The protein below binds the small molecule below.
Small molecule (SMILES): CC(=O)N[C@H]1[C@H](O[C@H]2[C@H](O)[C@@H](NC(C)=O)CO[C@@H]2CO)O[C@H](CO)[C@@H](O)[C@@H]1O

Sequence of chain 1.C:
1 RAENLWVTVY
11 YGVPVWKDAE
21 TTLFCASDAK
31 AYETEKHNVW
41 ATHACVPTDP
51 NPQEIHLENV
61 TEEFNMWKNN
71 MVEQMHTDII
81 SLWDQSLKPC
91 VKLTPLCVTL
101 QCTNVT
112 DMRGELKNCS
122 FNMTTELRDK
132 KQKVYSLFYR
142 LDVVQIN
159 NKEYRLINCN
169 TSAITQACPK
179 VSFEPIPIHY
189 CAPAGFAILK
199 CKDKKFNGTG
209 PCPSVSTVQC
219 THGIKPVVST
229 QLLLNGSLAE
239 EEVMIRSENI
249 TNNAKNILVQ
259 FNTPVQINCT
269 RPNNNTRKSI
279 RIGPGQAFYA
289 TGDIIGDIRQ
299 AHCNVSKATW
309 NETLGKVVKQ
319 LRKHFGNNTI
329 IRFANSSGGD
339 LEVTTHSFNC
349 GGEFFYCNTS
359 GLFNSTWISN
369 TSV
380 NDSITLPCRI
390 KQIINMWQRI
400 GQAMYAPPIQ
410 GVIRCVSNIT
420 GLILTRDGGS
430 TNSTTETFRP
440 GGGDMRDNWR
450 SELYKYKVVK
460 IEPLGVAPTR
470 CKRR

Binding-site contacts:
Ligand atom C7 contacts residue ASN233 of chain 1.C at 4.2 Å.
Ligand atom C4 contacts residue ASN417 of chain 1.C at 4.2 Å.
Ligand atom C3 contacts residue ASN417 of chain 1.C at 3.8 Å.
Ligand atom O5 contacts residue ASN417 of chain 1.C at 2.4 Å (h-bond).
Ligand atom O7 contacts residue LYS223 of chain 1.C at 4.2 Å.
Ligand atom C2 contacts residue ASN417 of chain 1.C at 2.4 Å.
Ligand atom O6 contacts residue PRO262 of chain 1.C at 4.2 Å.
Ligand atom N2 contacts residue ASN233 of chain 1.C at 4.5 Å.
Ligand atom C8 contacts residue ASN233 of chain 1.C at 3.2 Å.
Ligand atom O5 contacts residue PRO262 of chain 1.C at 3.6 Å.
Ligand atom C8 contacts residue LYS223 of chain 1.C at 4.2 Å.
Ligand atom C1 contacts residue ASN417 of chain 1.C at 1.4 Å.
Ligand atom C8 contacts residue ASN417 of chain 1.C at 4.4 Å.
Ligand atom O6 contacts residue LEU236 of chain 1.C at 3.9 Å.
Ligand atom C7 contacts residue ASN417 of chain 1.C at 4.0 Å.
Ligand atom N2 contacts residue ASN417 of chain 1.C at 2.8 Å (h-bond).
Ligand atom C8 contacts residue NAG1 of chain 1.N at 3.2 Å.
Ligand atom C1 contacts residue PRO262 of chain 1.C at 4.2 Å (hydrophobic).
Ligand atom C5 contacts residue PRO262 of chain 1.C at 4.4 Å (hydrophobic).
Ligand atom C5 contacts residue ASN417 of chain 1.C at 3.7 Å.
Ligand atom C6 contacts residue PRO262 of chain 1.C at 4.3 Å (hydrophobic).